A small-molecule ligand and the protein it binds are described below.
Small molecule (SMILES): C/C(NCc1cnc(C)nc1N)=C(/S)CCO[P](=O)([O-])O[P](=O)([O-])O

Binding-site contacts:
Ligand atom C7' contacts residue CO21 of chain 2.G at 3.1 Å.
Ligand atom N1' contacts residue GLU134 of chain 3.A at 2.5 Å (salt-bridge).
Ligand atom O1B contacts residue HIS495 of chain 2.A at 3.0 Å (h-bond).
Ligand atom O3B contacts residue MG1 of chain 2.D at 2.2 Å.
Ligand atom N3' contacts residue PRO160 of chain 3.A at 3.5 Å.
Ligand atom N4' contacts residue CO21 of chain 2.G at 2.3 Å (h-bond).
Ligand atom O2A contacts residue SER547 of chain 2.A at 2.7 Å (h-bond).
Ligand atom S1 contacts residue VAL492 of chain 2.A at 3.3 Å (h-bond).
Ligand atom PB contacts residue MG1 of chain 2.D at 3.3 Å.
Ligand atom O1A contacts residue MG1 of chain 2.D at 2.1 Å.
Ligand atom CM4 contacts residue ALA109 of chain 3.A at 3.3 Å (hydrophobic).
Ligand atom O3B contacts residue GLU574 of chain 2.A at 3.1 Å (salt-bridge).
Ligand atom C6 contacts residue GLN575 of chain 2.A at 3.5 Å.
Ligand atom O1A contacts residue GLU574 of chain 2.A at 3.0 Å (salt-bridge).
Ligand atom N3 contacts residue CO21 of chain 2.G at 2.5 Å (h-bond).
Ligand atom O3A contacts residue HIS495 of chain 2.A at 3.1 Å (h-bond).
Ligand atom O7 contacts residue GLN575 of chain 2.A at 3.4 Å.
Ligand atom O1A contacts residue ALA546 of chain 2.A at 3.0 Å (h-bond).
Ligand atom PA contacts residue MG1 of chain 2.D at 3.4 Å.
Ligand atom O3B contacts residue ASN572 of chain 2.A at 3.0 Å (h-bond).
Ligand atom C6' contacts residue GLU134 of chain 3.A at 3.2 Å.
Ligand atom N4' contacts residue GLN197 of chain 3.A at 3.1 Å (h-bond).
Ligand atom C7 contacts residue VAL492 of chain 2.A at 3.2 Å (hydrophobic).
Ligand atom O2B contacts residue GLN494 of chain 2.A at 2.6 Å (h-bond).
Ligand atom C4' contacts residue MET520 of chain 2.A at 3.5 Å (hydrophobic).
Ligand atom CM4 contacts residue MET520 of chain 2.A at 3.5 Å (hydrophobic).
Ligand atom C4 contacts residue MET520 of chain 2.A at 3.4 Å (hydrophobic).
Ligand atom CM2 contacts residue GLU134 of chain 3.A at 3.4 Å.
Ligand atom O2B contacts residue GLY493 of chain 2.A at 3.5 Å.
Ligand atom C4' contacts residue CO21 of chain 2.G at 3.3 Å.
Ligand atom O2B contacts residue MET577 of chain 2.A at 2.9 Å (h-bond).
Ligand atom O3B contacts residue GLY576 of chain 2.A at 2.7 Å (h-bond).
Ligand atom C7' contacts residue GLY110 of chain 3.A at 3.5 Å.
Ligand atom S1 contacts residue CO21 of chain 2.G at 3.0 Å.
Ligand atom O1A contacts residue ASP545 of chain 2.A at 2.8 Å (salt-bridge).
Ligand atom N3' contacts residue MET520 of chain 2.A at 3.3 Å (h-bond).
Ligand atom N4' contacts residue GLY518 of chain 2.A at 2.9 Å (h-bond).
Ligand atom O1B contacts residue GLN494 of chain 2.A at 3.4 Å (h-bond).
Ligand atom O2B contacts residue GLY576 of chain 2.A at 3.3 Å (h-bond).
Ligand atom CM2 contacts residue ASN164 of chain 3.A at 3.4 Å.

Sequence of chain 2.A:
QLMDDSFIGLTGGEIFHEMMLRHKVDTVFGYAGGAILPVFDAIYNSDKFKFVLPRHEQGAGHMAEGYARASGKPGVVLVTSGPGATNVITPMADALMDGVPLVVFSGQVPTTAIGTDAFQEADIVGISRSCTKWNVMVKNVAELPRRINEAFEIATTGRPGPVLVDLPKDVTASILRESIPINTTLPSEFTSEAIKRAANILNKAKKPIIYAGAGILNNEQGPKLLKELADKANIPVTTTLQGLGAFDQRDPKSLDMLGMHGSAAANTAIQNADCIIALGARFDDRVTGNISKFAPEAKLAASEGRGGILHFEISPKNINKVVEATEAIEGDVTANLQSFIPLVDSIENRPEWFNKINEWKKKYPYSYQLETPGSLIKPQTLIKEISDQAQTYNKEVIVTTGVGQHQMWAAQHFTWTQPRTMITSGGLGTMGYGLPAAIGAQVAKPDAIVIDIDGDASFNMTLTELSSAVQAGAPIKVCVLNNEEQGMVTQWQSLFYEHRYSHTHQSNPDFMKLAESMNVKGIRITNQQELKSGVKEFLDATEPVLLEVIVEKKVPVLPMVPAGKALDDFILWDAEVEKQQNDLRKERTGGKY

Sequence of chain 3.A:
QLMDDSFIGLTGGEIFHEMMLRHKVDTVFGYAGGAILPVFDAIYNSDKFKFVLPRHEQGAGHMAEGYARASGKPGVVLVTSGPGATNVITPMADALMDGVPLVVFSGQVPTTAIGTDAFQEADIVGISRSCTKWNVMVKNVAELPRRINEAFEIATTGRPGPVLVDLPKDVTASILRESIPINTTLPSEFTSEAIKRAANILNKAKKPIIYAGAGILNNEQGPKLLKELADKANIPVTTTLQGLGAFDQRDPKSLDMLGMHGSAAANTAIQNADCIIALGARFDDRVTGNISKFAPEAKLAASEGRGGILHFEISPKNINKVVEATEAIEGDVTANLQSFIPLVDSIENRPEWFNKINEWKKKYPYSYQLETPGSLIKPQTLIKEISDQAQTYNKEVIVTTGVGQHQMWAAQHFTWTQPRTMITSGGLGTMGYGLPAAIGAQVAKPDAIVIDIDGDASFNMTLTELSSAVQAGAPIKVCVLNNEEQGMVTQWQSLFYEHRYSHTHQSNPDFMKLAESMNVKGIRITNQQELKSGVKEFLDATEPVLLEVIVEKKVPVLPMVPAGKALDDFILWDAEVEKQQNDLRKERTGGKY